Binding-site contacts:
Ligand atom C7 contacts residue TRP768 of chain 1.A at 4.1 Å (hydrophobic).
Ligand atom N2 contacts residue ASN771 of chain 1.A at 2.9 Å (h-bond).
Ligand atom C3 contacts residue ASN771 of chain 1.A at 3.8 Å.
Ligand atom C8 contacts residue TRP768 of chain 1.A at 3.9 Å (hydrophobic).
Ligand atom C1 contacts residue ASN771 of chain 1.A at 1.4 Å.
Ligand atom O5 contacts residue ASN771 of chain 1.A at 2.4 Å (h-bond).
Ligand atom C4 contacts residue ASN771 of chain 1.A at 4.2 Å.
Ligand atom C8 contacts residue ASN771 of chain 1.A at 4.3 Å.
Ligand atom O7 contacts residue TRP768 of chain 1.A at 3.4 Å.
Ligand atom C7 contacts residue PRO767 of chain 1.A at 4.4 Å (hydrophobic).
Ligand atom O6 contacts residue ASN771 of chain 1.A at 4.1 Å.
Ligand atom C6 contacts residue ASN771 of chain 1.A at 4.3 Å.
Ligand atom O7 contacts residue ASN771 of chain 1.A at 3.1 Å (h-bond).
Ligand atom C2 contacts residue ASN771 of chain 1.A at 2.4 Å.
Ligand atom C7 contacts residue ASN771 of chain 1.A at 3.1 Å.
Ligand atom C5 contacts residue ASN771 of chain 1.A at 3.7 Å.
Ligand atom C8 contacts residue PRO767 of chain 1.A at 3.4 Å (hydrophobic).

Sequence of chain 1.A:
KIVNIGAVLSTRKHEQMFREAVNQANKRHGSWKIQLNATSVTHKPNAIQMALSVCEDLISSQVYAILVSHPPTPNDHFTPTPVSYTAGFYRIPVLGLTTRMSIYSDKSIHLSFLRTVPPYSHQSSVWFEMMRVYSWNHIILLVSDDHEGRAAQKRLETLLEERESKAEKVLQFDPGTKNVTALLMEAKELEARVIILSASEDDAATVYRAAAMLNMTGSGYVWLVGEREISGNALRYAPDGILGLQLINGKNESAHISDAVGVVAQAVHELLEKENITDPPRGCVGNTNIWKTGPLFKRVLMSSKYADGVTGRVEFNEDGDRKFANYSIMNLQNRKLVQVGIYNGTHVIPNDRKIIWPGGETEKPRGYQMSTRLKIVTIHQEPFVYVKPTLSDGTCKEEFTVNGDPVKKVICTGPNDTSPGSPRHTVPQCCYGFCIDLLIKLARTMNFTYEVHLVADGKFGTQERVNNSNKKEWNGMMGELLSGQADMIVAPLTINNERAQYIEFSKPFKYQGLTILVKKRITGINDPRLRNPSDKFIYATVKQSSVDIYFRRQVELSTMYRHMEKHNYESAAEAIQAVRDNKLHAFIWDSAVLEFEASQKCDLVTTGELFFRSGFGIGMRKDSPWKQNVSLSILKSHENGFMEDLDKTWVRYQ

The small molecule below binds the protein below.
Small molecule (SMILES): CC(=O)N[C@H]1[C@H](O[C@H]2[C@H](O)[C@@H](NC(C)=O)CO[C@@H]2CO)O[C@H](CO)[C@@H](O)[C@@H]1O